Binding-site contacts:
Ligand atom C27 contacts residue PHE338 of chain 1.B at 3.5 Å (hydrophobic).
Ligand atom C31 contacts residue TRP86 of chain 1.B at 3.5 Å (hydrophobic).
Ligand atom C16 contacts residue TYR341 of chain 1.B at 3.5 Å (hydrophobic).
Ligand atom N7 contacts residue TRP86 of chain 1.B at 3.6 Å.
Ligand atom C41 contacts residue TRP86 of chain 1.B at 3.7 Å (hydrophobic).
Ligand atom C33 contacts residue TRP86 of chain 1.B at 3.5 Å (hydrophobic).
Ligand atom N2 contacts residue TYR124 of chain 1.B at 3.2 Å.
Ligand atom C6 contacts residue TYR72 of chain 1.B at 3.7 Å (hydrophobic).
Ligand atom C32 contacts residue TYR341 of chain 1.B at 3.4 Å (hydrophobic).
Ligand atom C22 contacts residue TYR124 of chain 1.B at 3.5 Å (hydrophobic).
Ligand atom C28 contacts residue TYR124 of chain 1.B at 3.0 Å (hydrophobic).
Ligand atom C32 contacts residue TRP86 of chain 1.B at 3.7 Å (hydrophobic).
Ligand atom C21 contacts residue TRP286 of chain 1.B at 3.4 Å (hydrophobic).
Ligand atom C8 contacts residue TRP286 of chain 1.B at 3.2 Å (hydrophobic).
Ligand atom N4 contacts residue TYR124 of chain 1.B at 3.5 Å (h-bond).
Ligand atom C15 contacts residue TYR341 of chain 1.B at 3.6 Å (hydrophobic).
Ligand atom C35 contacts residue ALA337 of chain 1.B at 3.6 Å (hydrophobic).
Ligand atom C5 contacts residue TRP286 of chain 1.B at 3.7 Å (hydrophobic).
Ligand atom C41 contacts residue GLY120 of chain 1.B at 3.7 Å.
Ligand atom C5 contacts residue TYR72 of chain 1.B at 3.7 Å (hydrophobic).
Ligand atom C34 contacts residue TYR449 of chain 1.B at 3.7 Å (hydrophobic).
Ligand atom N8 contacts residue HIS447 of chain 1.B at 2.8 Å (h-bond).
Ligand atom C33 contacts residue HIS447 of chain 1.B at 3.5 Å.
Ligand atom C19 contacts residue TRP286 of chain 1.B at 3.5 Å (hydrophobic).
Ligand atom C18 contacts residue TYR72 of chain 1.B at 3.7 Å (hydrophobic).
Ligand atom C6 contacts residue TRP286 of chain 1.B at 3.5 Å (hydrophobic).
Ligand atom C7 contacts residue TRP286 of chain 1.B at 3.7 Å (hydrophobic).
Ligand atom C4 contacts residue TYR72 of chain 1.B at 3.7 Å (hydrophobic).
Ligand atom C41 contacts residue GLY121 of chain 1.B at 3.5 Å.
Ligand atom C36 contacts residue TYR341 of chain 1.B at 3.5 Å (hydrophobic).
Ligand atom N8 contacts residue TRP86 of chain 1.B at 3.7 Å.
Ligand atom C36 contacts residue TRP439 of chain 1.B at 3.5 Å (hydrophobic).
Ligand atom N2 contacts residue TRP286 of chain 1.B at 3.1 Å.
Ligand atom C35 contacts residue TRP439 of chain 1.B at 3.5 Å (hydrophobic).
Ligand atom C23 contacts residue TYR341 of chain 1.B at 3.5 Å (hydrophobic).
Ligand atom C30 contacts residue TRP86 of chain 1.B at 3.6 Å (hydrophobic).
Ligand atom C34 contacts residue HIS447 of chain 1.B at 3.2 Å.
Ligand atom C42 contacts residue GLU202 of chain 1.B at 3.1 Å.
Ligand atom C38 contacts residue GLU202 of chain 1.B at 3.6 Å.
Ligand atom C40 contacts residue TRP86 of chain 1.B at 3.7 Å (hydrophobic).

The small molecule below binds the protein below.
Small molecule (SMILES): Nc1ccc2c(c1)c(-c1ccccc1)[n+](CCCCCCc1cnnn1CCNc1c3c(nc4ccccc14)CCCC3)c1cc(N)ccc21

Sequence of chain 1.B:
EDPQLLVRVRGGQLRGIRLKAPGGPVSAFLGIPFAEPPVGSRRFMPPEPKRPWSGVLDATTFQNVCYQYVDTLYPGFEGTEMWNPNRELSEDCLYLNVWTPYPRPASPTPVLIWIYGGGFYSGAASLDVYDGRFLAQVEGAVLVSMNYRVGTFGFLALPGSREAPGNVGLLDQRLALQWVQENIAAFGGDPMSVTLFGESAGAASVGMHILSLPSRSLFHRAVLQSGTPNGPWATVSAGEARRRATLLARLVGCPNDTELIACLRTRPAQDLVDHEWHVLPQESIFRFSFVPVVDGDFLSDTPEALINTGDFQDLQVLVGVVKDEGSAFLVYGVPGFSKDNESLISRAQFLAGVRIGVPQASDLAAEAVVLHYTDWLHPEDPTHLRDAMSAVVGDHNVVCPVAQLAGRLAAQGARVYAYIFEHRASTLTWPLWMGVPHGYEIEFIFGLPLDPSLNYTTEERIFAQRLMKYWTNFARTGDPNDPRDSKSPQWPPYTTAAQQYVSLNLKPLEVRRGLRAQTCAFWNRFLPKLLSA